Sequence of chain 51.A:
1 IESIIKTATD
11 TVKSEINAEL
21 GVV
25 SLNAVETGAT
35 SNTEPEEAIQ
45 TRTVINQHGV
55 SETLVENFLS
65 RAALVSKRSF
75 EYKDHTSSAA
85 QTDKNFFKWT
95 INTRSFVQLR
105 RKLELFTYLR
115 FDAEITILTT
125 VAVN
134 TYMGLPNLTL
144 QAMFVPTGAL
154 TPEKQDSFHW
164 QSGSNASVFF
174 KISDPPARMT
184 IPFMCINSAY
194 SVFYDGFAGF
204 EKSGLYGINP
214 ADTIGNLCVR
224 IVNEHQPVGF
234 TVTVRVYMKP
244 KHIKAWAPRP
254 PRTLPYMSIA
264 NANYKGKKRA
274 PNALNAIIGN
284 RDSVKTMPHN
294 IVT

A protein and the small-molecule ligand that binds it are described below.
Small molecule (SMILES): CC(=O)N[C@@H]1[C@@H](O)[C@H](O[C@@H]2O[C@H](CO[C@]3(C(=O)O)C[C@H](O)[C@@H](NC(C)=O)[C@H]([C@H](O)[C@H](O)CO)O3)[C@H](O)[C@H](O)[C@H]2O)[C@@H](CO)O[C@H]1O

Sequence of chain 51.B:
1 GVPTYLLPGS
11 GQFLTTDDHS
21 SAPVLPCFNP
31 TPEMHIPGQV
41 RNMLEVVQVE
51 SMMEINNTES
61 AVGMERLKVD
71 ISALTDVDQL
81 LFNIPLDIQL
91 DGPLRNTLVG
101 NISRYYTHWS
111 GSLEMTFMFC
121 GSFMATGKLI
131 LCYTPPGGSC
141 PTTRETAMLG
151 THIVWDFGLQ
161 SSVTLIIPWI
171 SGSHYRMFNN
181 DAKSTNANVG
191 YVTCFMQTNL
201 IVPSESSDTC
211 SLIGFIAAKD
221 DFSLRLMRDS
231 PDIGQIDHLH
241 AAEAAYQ

Binding-site contacts:
Ligand atom O4 contacts residue ASN275 of chain 51.A at 2.8 Å (h-bond).
Ligand atom C4 contacts residue ASP91 of chain 51.B at 3.4 Å.
Ligand atom C4 contacts residue ASN275 of chain 51.A at 3.7 Å.
Ligand atom O10 contacts residue ASN275 of chain 51.A at 2.7 Å (h-bond).
Ligand atom O10 contacts residue LYS270 of chain 51.A at 3.0 Å (salt-bridge).
Ligand atom C11 contacts residue PRO231 of chain 51.B at 3.5 Å (hydrophobic).
Ligand atom C5 contacts residue PRO231 of chain 51.B at 3.4 Å (hydrophobic).
Ligand atom C1 contacts residue ARG104 of chain 51.B at 3.4 Å.
Ligand atom O7 contacts residue LYS270 of chain 51.A at 3.4 Å (salt-bridge).
Ligand atom O6 contacts residue PRO274 of chain 51.A at 3.8 Å.
Ligand atom O4 contacts residue ASP232 of chain 51.B at 2.9 Å (salt-bridge).
Ligand atom N5 contacts residue PRO231 of chain 51.B at 2.6 Å (h-bond).
Ligand atom O7 contacts residue ASN180 of chain 51.B at 3.2 Å (h-bond).
Ligand atom O6 contacts residue ASP91 of chain 51.B at 3.2 Å.
Ligand atom O7 contacts residue PRO274 of chain 51.A at 3.5 Å.
Ligand atom O3 contacts residue GLY282 of chain 51.A at 3.3 Å.
Ligand atom C3 contacts residue PRO274 of chain 51.A at 3.7 Å (hydrophobic).
Ligand atom C3 contacts residue ARG95 of chain 51.B at 3.8 Å.
Ligand atom C10 contacts residue PRO231 of chain 51.B at 3.5 Å (hydrophobic).
Ligand atom O1B contacts residue ARG104 of chain 51.B at 2.4 Å (salt-bridge).
Ligand atom C10 contacts residue LYS270 of chain 51.A at 3.6 Å.
Ligand atom C5 contacts residue ASN275 of chain 51.A at 3.5 Å.
Ligand atom C7 contacts residue ASN180 of chain 51.B at 3.5 Å.
Ligand atom C11 contacts residue ASP232 of chain 51.B at 3.4 Å.
Ligand atom C6 contacts residue PRO231 of chain 51.B at 3.8 Å (hydrophobic).
Ligand atom C11 contacts residue GLY234 of chain 51.B at 3.7 Å.
Ligand atom O1B contacts residue ASP91 of chain 51.B at 3.8 Å.
Ligand atom C4 contacts residue ASP232 of chain 51.B at 3.5 Å.
Ligand atom C4 contacts residue ARG104 of chain 51.B at 3.7 Å.
Ligand atom C10 contacts residue ASN275 of chain 51.A at 3.2 Å.
Ligand atom C3 contacts residue ARG104 of chain 51.B at 3.8 Å.
Ligand atom O4 contacts residue ASP91 of chain 51.B at 2.4 Å (salt-bridge).
Ligand atom O4 contacts residue ARG95 of chain 51.B at 3.3 Å (salt-bridge).
Ligand atom C8 contacts residue ASN180 of chain 51.B at 3.0 Å.
Ligand atom O3 contacts residue PRO274 of chain 51.A at 3.6 Å.
Ligand atom C4 contacts residue PRO274 of chain 51.A at 3.8 Å (hydrophobic).
Ligand atom C10 contacts residue ASP232 of chain 51.B at 3.6 Å.
Ligand atom C4 contacts residue PRO231 of chain 51.B at 3.4 Å (hydrophobic).
Ligand atom C11 contacts residue ILE233 of chain 51.B at 3.5 Å (hydrophobic).
Ligand atom N5 contacts residue ASN275 of chain 51.A at 3.5 Å (h-bond).